Binding-site contacts:
Ligand atom O1 contacts residue ILE28 of chain 1.A at 3.6 Å.
Ligand atom C2 contacts residue ALA49 of chain 1.A at 3.6 Å (hydrophobic).
Ligand atom O2 contacts residue ARG107 of chain 1.A at 3.3 Å.
Ligand atom C4 contacts residue VAL101 of chain 1.A at 3.8 Å (hydrophobic).
Ligand atom C12 contacts residue ILE28 of chain 1.A at 3.7 Å (hydrophobic).
Ligand atom N contacts residue ASP99 of chain 1.A at 3.9 Å.
Ligand atom N contacts residue VAL101 of chain 1.A at 3.1 Å (h-bond).
Ligand atom C8 contacts residue ARG107 of chain 1.A at 3.4 Å.
Ligand atom C3 contacts residue ALA49 of chain 1.A at 3.8 Å (hydrophobic).
Ligand atom C4 contacts residue LEU154 of chain 1.A at 3.6 Å (hydrophobic).
Ligand atom C12 contacts residue GLY29 of chain 1.A at 4.0 Å.
Ligand atom C8 contacts residue PRO102 of chain 1.A at 3.4 Å (hydrophobic).
Ligand atom C6 contacts residue PRO102 of chain 1.A at 3.8 Å (hydrophobic).
Ligand atom C9 contacts residue TYR100 of chain 1.A at 4.0 Å (hydrophobic).
Ligand atom C17 contacts residue GLY29 of chain 1.A at 3.9 Å.
Ligand atom C7 contacts residue PRO102 of chain 1.A at 3.0 Å (hydrophobic).
Ligand atom C15 contacts residue GLY29 of chain 1.A at 3.8 Å.
Ligand atom C14 contacts residue GLY29 of chain 1.A at 4.0 Å.
Ligand atom N1 contacts residue VAL101 of chain 1.A at 3.0 Å (h-bond).
Ligand atom C5 contacts residue VAL101 of chain 1.A at 3.9 Å (hydrophobic).
Ligand atom N2 contacts residue ARG107 of chain 1.A at 3.4 Å (salt-bridge).
Ligand atom F contacts residue ILE28 of chain 1.A at 3.4 Å.
Ligand atom N contacts residue LEU154 of chain 1.A at 3.8 Å.
Ligand atom C3 contacts residue VAL101 of chain 1.A at 3.7 Å (hydrophobic).
Ligand atom N1 contacts residue LEU154 of chain 1.A at 3.7 Å.
Ligand atom C1 contacts residue ALA49 of chain 1.A at 3.8 Å (hydrophobic).
Ligand atom C16 contacts residue GLY29 of chain 1.A at 3.7 Å.
Ligand atom C10 contacts residue ARG107 of chain 1.A at 3.3 Å.
Ligand atom N contacts residue TYR100 of chain 1.A at 3.8 Å.
Ligand atom C7 contacts residue THR104 of chain 1.A at 3.9 Å.
Ligand atom C3 contacts residue ASP99 of chain 1.A at 3.1 Å.
Ligand atom C contacts residue LEU154 of chain 1.A at 4.0 Å (hydrophobic).
Ligand atom C3 contacts residue TYR100 of chain 1.A at 3.9 Å (hydrophobic).
Ligand atom C6 contacts residue TYR100 of chain 1.A at 3.7 Å (hydrophobic).
Ligand atom C11 contacts residue ARG107 of chain 1.A at 3.8 Å.
Ligand atom N1 contacts residue TYR100 of chain 1.A at 3.8 Å.
Ligand atom C7 contacts residue VAL101 of chain 1.A at 3.5 Å (hydrophobic).
Ligand atom C3 contacts residue LEU154 of chain 1.A at 3.9 Å (hydrophobic).
Ligand atom C6 contacts residue VAL101 of chain 1.A at 3.6 Å (hydrophobic).
Ligand atom C13 contacts residue ILE28 of chain 1.A at 3.5 Å (hydrophobic).

Sequence of chain 1.A:
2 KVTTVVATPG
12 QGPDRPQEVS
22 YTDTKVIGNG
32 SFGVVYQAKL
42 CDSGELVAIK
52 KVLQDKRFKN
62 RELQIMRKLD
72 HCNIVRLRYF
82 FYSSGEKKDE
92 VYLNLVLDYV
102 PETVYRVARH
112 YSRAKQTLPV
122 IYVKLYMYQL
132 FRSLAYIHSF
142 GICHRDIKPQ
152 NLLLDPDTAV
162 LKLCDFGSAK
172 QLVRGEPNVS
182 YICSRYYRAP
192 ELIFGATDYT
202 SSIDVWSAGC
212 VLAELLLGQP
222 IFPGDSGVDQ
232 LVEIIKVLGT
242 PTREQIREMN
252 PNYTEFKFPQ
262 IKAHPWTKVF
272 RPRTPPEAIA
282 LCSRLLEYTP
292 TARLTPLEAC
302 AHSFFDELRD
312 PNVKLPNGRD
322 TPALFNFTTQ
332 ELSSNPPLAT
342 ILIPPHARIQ

This small molecule binds to this protein.
Small molecule (SMILES): O=C(Nc1ccccn1)[C@H]1CCN(C(=O)COc2ccccc2F)C1